Binding-site contacts:
Ligand atom CM4 contacts residue TYR142 of chain 41.A at 3.5 Å (hydrophobic).
Ligand atom F3 contacts residue ALA166 of chain 41.A at 2.8 Å.
Ligand atom C4 contacts residue TYR190 of chain 41.A at 3.4 Å (hydrophobic).
Ligand atom F2 contacts residue TYR142 of chain 41.A at 3.6 Å.
Ligand atom F1 contacts residue LEU217 of chain 41.A at 3.4 Å.
Ligand atom F1 contacts residue PHE179 of chain 41.A at 3.8 Å.
Ligand atom CM6 contacts residue LEU184 of chain 41.A at 3.0 Å (hydrophobic).
Ligand atom F1 contacts residue TYR142 of chain 41.A at 3.6 Å.
Ligand atom C2A contacts residue PHE179 of chain 41.A at 3.6 Å (hydrophobic).
Ligand atom O1B contacts residue ILE98 of chain 41.A at 3.0 Å.
Ligand atom F3 contacts residue SER167 of chain 41.A at 3.8 Å.
Ligand atom CM2 contacts residue ILE122 of chain 41.A at 3.5 Å (hydrophobic).
Ligand atom F3 contacts residue MET143 of chain 41.A at 3.3 Å.
Ligand atom C2A contacts residue TYR144 of chain 41.A at 3.5 Å (hydrophobic).
Ligand atom CM4 contacts residue PHE179 of chain 41.A at 3.8 Å (hydrophobic).
Ligand atom N1A contacts residue TYR144 of chain 41.A at 3.1 Å.
Ligand atom C3A contacts residue TYR144 of chain 41.A at 3.4 Å (hydrophobic).
Ligand atom C5B contacts residue LEU181 of chain 41.A at 3.4 Å (hydrophobic).
Ligand atom C1B contacts residue LEU181 of chain 41.A at 3.7 Å (hydrophobic).
Ligand atom F3 contacts residue TYR144 of chain 41.A at 2.9 Å.
Ligand atom CM6 contacts residue MET214 of chain 41.A at 3.5 Å (hydrophobic).
Ligand atom O1 contacts residue MET214 of chain 41.A at 3.5 Å (h-bond).
Ligand atom CM6 contacts residue TYR144 of chain 41.A at 3.3 Å (hydrophobic).
Ligand atom N3A contacts residue PHE179 of chain 41.A at 3.2 Å.
Ligand atom N1A contacts residue PHE179 of chain 41.A at 3.7 Å.
Ligand atom CM3 contacts residue TYR190 of chain 41.A at 3.5 Å (hydrophobic).
Ligand atom C3A contacts residue PHE179 of chain 41.A at 3.4 Å (hydrophobic).
Ligand atom F2 contacts residue PHE179 of chain 41.A at 3.3 Å.
Ligand atom N3A contacts residue TYR144 of chain 41.A at 3.7 Å.
Ligand atom C6B contacts residue LEU181 of chain 41.A at 3.4 Å (hydrophobic).
Ligand atom C1B contacts residue ILE98 of chain 41.A at 3.6 Å (hydrophobic).
Ligand atom O1A contacts residue TYR144 of chain 41.A at 3.1 Å.
Ligand atom F3 contacts residue TYR142 of chain 41.A at 2.8 Å.
Ligand atom N1A contacts residue LEU181 of chain 41.A at 3.7 Å.
Ligand atom CM3 contacts residue ASN212 of chain 41.A at 3.5 Å.
Ligand atom C5 contacts residue MET214 of chain 41.A at 3.5 Å (hydrophobic).
Ligand atom C1C contacts residue MET214 of chain 41.A at 3.5 Å (hydrophobic).
Ligand atom C5B contacts residue TYR144 of chain 41.A at 3.5 Å (hydrophobic).
Ligand atom F2 contacts residue VAL168 of chain 41.A at 2.6 Å.
Ligand atom C4B contacts residue LEU181 of chain 41.A at 3.5 Å (hydrophobic).

Sequence of chain 41.C:
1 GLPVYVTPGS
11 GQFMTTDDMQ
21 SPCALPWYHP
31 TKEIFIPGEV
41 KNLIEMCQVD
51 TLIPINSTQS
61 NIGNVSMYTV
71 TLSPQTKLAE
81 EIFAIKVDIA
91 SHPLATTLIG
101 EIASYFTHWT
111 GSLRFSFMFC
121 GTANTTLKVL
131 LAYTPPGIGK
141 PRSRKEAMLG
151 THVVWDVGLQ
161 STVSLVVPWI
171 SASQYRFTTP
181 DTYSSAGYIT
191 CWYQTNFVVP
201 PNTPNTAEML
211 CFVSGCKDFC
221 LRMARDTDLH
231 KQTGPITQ

Sequence of chain 41.A:
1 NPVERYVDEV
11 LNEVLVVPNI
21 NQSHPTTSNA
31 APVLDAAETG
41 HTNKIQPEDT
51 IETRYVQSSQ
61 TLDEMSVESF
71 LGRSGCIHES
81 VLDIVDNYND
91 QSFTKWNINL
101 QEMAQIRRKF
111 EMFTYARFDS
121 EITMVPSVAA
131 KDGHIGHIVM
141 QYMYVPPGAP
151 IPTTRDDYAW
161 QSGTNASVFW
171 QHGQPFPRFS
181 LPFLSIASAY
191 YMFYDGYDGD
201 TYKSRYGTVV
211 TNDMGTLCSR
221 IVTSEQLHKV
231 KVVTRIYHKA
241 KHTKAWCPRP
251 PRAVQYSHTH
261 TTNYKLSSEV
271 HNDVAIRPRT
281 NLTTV

This protein binds this small molecule.
Small molecule (SMILES): Cc1cc(CCCOc2c(C)cc(-c3noc(C(F)(F)F)n3)cc2C)on1